Binding-site contacts:
Ligand atom O3 contacts residue CA1 of chain 1.R at 2.5 Å.
Ligand atom O4 contacts residue TYR36 of chain 1.C at 3.2 Å (h-bond).
Ligand atom C4 contacts residue TYR36 of chain 1.C at 4.2 Å (hydrophobic).
Ligand atom O2 contacts residue ASN107 of chain 1.C at 3.2 Å (h-bond).
Ligand atom C3 contacts residue THR104 of chain 1.C at 4.0 Å.
Ligand atom O4 contacts residue THR104 of chain 1.C at 3.6 Å.
Ligand atom O6 contacts residue VAL101 of chain 1.C at 4.1 Å.
Ligand atom C6 contacts residue ASP100 of chain 1.C at 3.6 Å.
Ligand atom C2 contacts residue ASN107 of chain 1.C at 4.0 Å.
Ligand atom C1 contacts residue HIS50 of chain 1.C at 4.2 Å.
Ligand atom C4 contacts residue CA1 of chain 1.R at 3.6 Å.
Ligand atom O3 contacts residue THR104 of chain 1.C at 3.3 Å (h-bond).
Ligand atom O6 contacts residue GLN53 of chain 1.C at 3.3 Å (h-bond).
Ligand atom C6 contacts residue VAL101 of chain 1.C at 3.8 Å (hydrophobic).
Ligand atom C1 contacts residue TYR36 of chain 1.C at 3.9 Å (hydrophobic).
Ligand atom O4 contacts residue GLN53 of chain 1.C at 3.2 Å (h-bond).
Ligand atom C4 contacts residue ASP100 of chain 1.C at 3.4 Å.
Ligand atom C7 contacts residue HIS50 of chain 1.C at 3.7 Å.
Ligand atom C3 contacts residue TYR36 of chain 1.C at 3.9 Å (hydrophobic).
Ligand atom C5 contacts residue HIS50 of chain 1.C at 3.9 Å.
Ligand atom O5 contacts residue TYR36 of chain 1.C at 3.4 Å.
Ligand atom O4 contacts residue CA1 of chain 1.R at 2.8 Å.
Ligand atom O3 contacts residue ASN107 of chain 1.C at 3.1 Å (h-bond).
Ligand atom O6 contacts residue PRO51 of chain 1.C at 4.0 Å.
Ligand atom C4 contacts residue GLN53 of chain 1.C at 4.2 Å.
Ligand atom O3 contacts residue GLN53 of chain 1.C at 3.2 Å (h-bond).
Ligand atom C4 contacts residue THR104 of chain 1.C at 3.5 Å.
Ligand atom C5 contacts residue ASP100 of chain 1.C at 4.0 Å.
Ligand atom C2 contacts residue CA1 of chain 1.R at 4.0 Å.
Ligand atom O6 contacts residue HIS50 of chain 1.C at 2.8 Å (h-bond).
Ligand atom C3 contacts residue CA1 of chain 1.R at 3.5 Å.
Ligand atom O5 contacts residue HIS50 of chain 1.C at 3.2 Å (h-bond).
Ligand atom C6 contacts residue CYS62 of chain 1.C at 3.9 Å (hydrophobic).
Ligand atom C2 contacts residue TYR36 of chain 1.C at 3.5 Å (hydrophobic).
Ligand atom C3 contacts residue GLN53 of chain 1.C at 4.0 Å.
Ligand atom O4 contacts residue ASP100 of chain 1.C at 2.5 Å (salt-bridge).
Ligand atom O1 contacts residue HIS50 of chain 1.C at 3.5 Å.
Ligand atom O2 contacts residue TYR36 of chain 1.C at 4.0 Å.
Ligand atom C6 contacts residue HIS50 of chain 1.C at 3.6 Å.
Ligand atom O3 contacts residue TYR36 of chain 1.C at 3.5 Å (h-bond).

Sequence of chain 1.C:
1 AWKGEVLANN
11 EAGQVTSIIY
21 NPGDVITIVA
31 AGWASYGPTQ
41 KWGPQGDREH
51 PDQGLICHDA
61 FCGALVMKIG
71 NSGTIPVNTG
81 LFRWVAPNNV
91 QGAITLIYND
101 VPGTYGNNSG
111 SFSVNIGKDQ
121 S

This small molecule binds to this protein.
Small molecule (SMILES): CO[C@@H]1O[C@H](CO)[C@H](O)[C@H](O)[C@H]1O[C@H]1O[C@H](CO)[C@H](O)[C@H](O)[C@H]1O